Sequence of chain 1.A:
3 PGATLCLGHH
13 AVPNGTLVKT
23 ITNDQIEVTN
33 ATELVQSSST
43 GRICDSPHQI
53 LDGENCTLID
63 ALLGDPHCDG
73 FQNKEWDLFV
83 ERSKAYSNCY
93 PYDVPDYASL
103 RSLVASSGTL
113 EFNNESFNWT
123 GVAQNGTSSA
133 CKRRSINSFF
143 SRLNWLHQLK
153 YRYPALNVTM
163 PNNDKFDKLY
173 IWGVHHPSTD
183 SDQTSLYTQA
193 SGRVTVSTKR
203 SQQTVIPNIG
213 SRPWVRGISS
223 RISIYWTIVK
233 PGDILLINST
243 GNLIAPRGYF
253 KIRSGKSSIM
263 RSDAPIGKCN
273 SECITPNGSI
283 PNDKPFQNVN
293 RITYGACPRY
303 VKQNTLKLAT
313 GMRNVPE

This small molecule binds to this protein.
Small molecule (SMILES): CC(=O)N[C@H]1[C@H](O[C@H]2[C@H](O)[C@@H](NC(C)=O)CO[C@@H]2CO)O[C@H](CO)[C@@H](O[C@@H]2O[C@H](CO)[C@@H](O)[C@H](O[C@H]3O[C@H](CO)[C@@H](O)[C@H](O)[C@@H]3O)[C@@H]2O)[C@@H]1O

Binding-site contacts:
Ligand atom C3 contacts residue ASN32 of chain 1.A at 3.8 Å.
Ligand atom C8 contacts residue ASN32 of chain 1.A at 4.2 Å.
Ligand atom C6 contacts residue THR312 of chain 1.A at 4.0 Å.
Ligand atom O6 contacts residue LEU52 of chain 1.B at 3.3 Å.
Ligand atom O5 contacts residue ASN32 of chain 1.A at 2.3 Å (h-bond).
Ligand atom C1 contacts residue ASN32 of chain 1.A at 1.4 Å.
Ligand atom C8 contacts residue ILE56 of chain 1.B at 4.3 Å (hydrophobic).
Ligand atom O7 contacts residue ASN32 of chain 1.A at 4.0 Å.
Ligand atom C1 contacts residue THR312 of chain 1.A at 3.6 Å.
Ligand atom C8 contacts residue NAG1 of chain 1.I at 3.3 Å.
Ligand atom C5 contacts residue THR312 of chain 1.A at 4.4 Å.
Ligand atom C7 contacts residue ASN32 of chain 1.A at 3.8 Å.
Ligand atom C1 contacts residue ALA33 of chain 1.A at 4.3 Å (hydrophobic).
Ligand atom C7 contacts residue THR34 of chain 1.A at 4.2 Å.
Ligand atom O6 contacts residue ASN49 of chain 1.B at 4.4 Å.
Ligand atom C8 contacts residue THR34 of chain 1.A at 3.4 Å.
Ligand atom C4 contacts residue ASN32 of chain 1.A at 4.2 Å.
Ligand atom N2 contacts residue ASN32 of chain 1.A at 3.0 Å (h-bond).
Ligand atom C6 contacts residue LEU52 of chain 1.B at 3.7 Å (hydrophobic).
Ligand atom O7 contacts residue THR34 of chain 1.A at 4.2 Å.
Ligand atom O6 contacts residue THR312 of chain 1.A at 4.0 Å.
Ligand atom C2 contacts residue ASN32 of chain 1.A at 2.4 Å.
Ligand atom C5 contacts residue ASN32 of chain 1.A at 3.6 Å.
Ligand atom O5 contacts residue THR312 of chain 1.A at 3.3 Å (h-bond).

Sequence of chain 1.B:
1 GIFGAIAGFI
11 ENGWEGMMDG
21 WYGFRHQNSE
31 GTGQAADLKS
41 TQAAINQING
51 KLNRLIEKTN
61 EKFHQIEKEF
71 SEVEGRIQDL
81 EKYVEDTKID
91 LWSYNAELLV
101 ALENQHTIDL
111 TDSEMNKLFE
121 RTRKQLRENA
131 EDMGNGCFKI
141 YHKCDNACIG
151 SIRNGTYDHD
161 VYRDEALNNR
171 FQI